Sequence of chain 25.A:
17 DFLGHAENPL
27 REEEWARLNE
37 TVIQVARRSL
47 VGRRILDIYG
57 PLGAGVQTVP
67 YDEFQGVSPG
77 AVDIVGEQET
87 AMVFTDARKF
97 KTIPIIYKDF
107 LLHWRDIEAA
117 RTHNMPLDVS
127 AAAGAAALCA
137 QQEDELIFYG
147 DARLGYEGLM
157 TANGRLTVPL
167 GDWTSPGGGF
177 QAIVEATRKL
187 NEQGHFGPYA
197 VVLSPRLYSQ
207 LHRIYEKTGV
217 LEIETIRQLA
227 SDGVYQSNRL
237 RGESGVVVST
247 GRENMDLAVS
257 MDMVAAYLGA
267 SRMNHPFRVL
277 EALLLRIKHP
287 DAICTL

Binding-site contacts:
Ligand atom N contacts residue ILE39 of chain 25.A at 3.7 Å.
Ligand atom CB contacts residue ASP258 of chain 25.A at 3.5 Å.
Ligand atom CD2 contacts residue ARG43 of chain 25.A at 3.7 Å.
Ligand atom NH1 contacts residue ASP228 of chain 25.A at 2.7 Å (salt-bridge).
Ligand atom CB contacts residue ASP258 of chain 25.A at 3.7 Å.
Ligand atom OG1 contacts residue ASP258 of chain 25.A at 3.3 Å.
Ligand atom O contacts residue ARG43 of chain 25.A at 3.0 Å (salt-bridge).
Ligand atom N contacts residue ASP258 of chain 25.A at 3.0 Å (salt-bridge).
Ligand atom O contacts residue ARG50 of chain 25.A at 3.6 Å.
Ligand atom CB contacts residue ILE39 of chain 25.A at 3.6 Å (hydrophobic).
Ligand atom C contacts residue ASP258 of chain 25.A at 3.7 Å.
Ligand atom C contacts residue ARG49 of chain 25.A at 3.4 Å.
Ligand atom NE contacts residue ASP53 of chain 25.A at 3.7 Å.
Ligand atom OG1 contacts residue MET259 of chain 25.A at 2.8 Å (h-bond).
Ligand atom CD contacts residue LEU52 of chain 25.A at 3.5 Å (hydrophobic).
Ligand atom C contacts residue ASP258 of chain 25.A at 3.6 Å.
Ligand atom CA contacts residue ARG50 of chain 25.A at 3.5 Å.
Ligand atom NH2 contacts residue ARG50 of chain 25.A at 3.3 Å (salt-bridge).
Ligand atom NH1 contacts residue THR246 of chain 25.A at 3.0 Å (h-bond).
Ligand atom CG2 contacts residue MET259 of chain 25.A at 3.7 Å (hydrophobic).
Ligand atom OG1 contacts residue ILE39 of chain 25.A at 3.5 Å.
Ligand atom O contacts residue ILE39 of chain 25.A at 3.6 Å.
Ligand atom CB contacts residue MET259 of chain 25.A at 3.8 Å (hydrophobic).
Ligand atom CB contacts residue ARG49 of chain 25.A at 3.5 Å.
Ligand atom N contacts residue ARG49 of chain 25.A at 3.0 Å (salt-bridge).
Ligand atom C contacts residue ILE39 of chain 25.A at 3.6 Å (hydrophobic).
Ligand atom CA contacts residue ASP258 of chain 25.A at 3.5 Å.
Ligand atom N contacts residue ARG49 of chain 25.A at 3.6 Å.
Ligand atom O contacts residue ARG43 of chain 25.A at 3.1 Å (salt-bridge).
Ligand atom CB contacts residue ARG50 of chain 25.A at 3.7 Å.
Ligand atom N contacts residue ARG49 of chain 25.A at 3.6 Å.
Ligand atom CA contacts residue ASP258 of chain 25.A at 3.7 Å.
Ligand atom CG2 contacts residue ALA42 of chain 25.A at 3.7 Å (hydrophobic).
Ligand atom CA contacts residue ARG49 of chain 25.A at 3.5 Å.
Ligand atom CD contacts residue ARG50 of chain 25.A at 3.6 Å.
Ligand atom N contacts residue ASP258 of chain 25.A at 2.8 Å (salt-bridge).
Ligand atom CD2 contacts residue ASP258 of chain 25.A at 3.5 Å.
Ligand atom O contacts residue ARG49 of chain 25.A at 3.1 Å (salt-bridge).
Ligand atom CA contacts residue ASP258 of chain 25.A at 3.7 Å.
Ligand atom N contacts residue ASP258 of chain 25.A at 2.9 Å (salt-bridge).

The protein below binds the small molecule below.
Small molecule (SMILES): CC(C)C[C@H](NC(=O)CN)C(=O)N[C@H](C(=O)N[C@H](C(=O)NCC(=O)N[C@@H](CO)C(=O)N[C@@H](CC(C)C)C(=O)N[C@@H](CCCN=C(N)N)C(=O)NCC=O)C(C)C)[C@@H](C)O